Binding-site contacts:
Ligand atom C20 contacts residue ASP29 of chain 1.A at 3.1 Å.
Ligand atom C8 contacts residue ILE50 of chain 1.A at 3.2 Å (hydrophobic).
Ligand atom O1 contacts residue ASP25 of chain 1.A at 3.2 Å (salt-bridge).
Ligand atom N2 contacts residue GLY48 of chain 1.A at 2.9 Å (h-bond).
Ligand atom N4 contacts residue GLY48 of chain 1.A at 3.2 Å (h-bond).
Ligand atom C2 contacts residue ASP25 of chain 2.A at 2.9 Å.
Ligand atom C7 contacts residue VAL82 of chain 2.A at 3.8 Å (hydrophobic).
Ligand atom O2 contacts residue ILE50 of chain 2.A at 3.8 Å.
Ligand atom O4 contacts residue GLY27 of chain 1.A at 3.9 Å.
Ligand atom C11 contacts residue 3TL1 of chain 2.B at 3.7 Å.
Ligand atom O8 contacts residue ASP29 of chain 1.A at 2.5 Å (salt-bridge).
Ligand atom C1 contacts residue 3TL1 of chain 2.B at 2.6 Å.
Ligand atom C5 contacts residue VAL82 of chain 2.A at 3.7 Å (hydrophobic).
Ligand atom C20 contacts residue ARG8 of chain 2.A at 3.6 Å.
Ligand atom C18 contacts residue GLY48 of chain 1.A at 3.2 Å.
Ligand atom C31 contacts residue ASP29 of chain 1.A at 3.7 Å.
Ligand atom C7 contacts residue PRO81 of chain 2.A at 3.5 Å (hydrophobic).
Ligand atom O1 contacts residue ASP25 of chain 2.A at 2.4 Å (salt-bridge).
Ligand atom C6 contacts residue VAL82 of chain 2.A at 3.4 Å (hydrophobic).
Ligand atom O1 contacts residue GLY27 of chain 1.A at 3.2 Å.
Ligand atom C2 contacts residue 3TL1 of chain 2.B at 1.5 Å.
Ligand atom C9 contacts residue ILE84 of chain 2.A at 3.9 Å (hydrophobic).
Ligand atom C19 contacts residue GLY48 of chain 1.A at 3.5 Å.
Ligand atom C13 contacts residue MET46 of chain 1.A at 3.4 Å (hydrophobic).
Ligand atom O1 contacts residue 3TL1 of chain 2.B at 2.3 Å.
Ligand atom C8 contacts residue GLY49 of chain 1.A at 3.3 Å.
Ligand atom CG1 contacts residue ILE84 of chain 1.A at 3.8 Å (hydrophobic).
Ligand atom CG1 contacts residue ALA28 of chain 1.A at 3.8 Å (hydrophobic).
Ligand atom C9 contacts residue ILE50 of chain 1.A at 3.6 Å (hydrophobic).
Ligand atom C3 contacts residue ILE84 of chain 2.A at 3.9 Å (hydrophobic).
Ligand atom O2 contacts residue GLY49 of chain 1.A at 3.6 Å.
Ligand atom O4 contacts residue ALA28 of chain 1.A at 3.8 Å.
Ligand atom C3 contacts residue GLY27 of chain 1.A at 3.9 Å.
Ligand atom C1 contacts residue ASP25 of chain 2.A at 3.9 Å.
Ligand atom N1 contacts residue GLY27 of chain 1.A at 3.2 Å (h-bond).
Ligand atom C3 contacts residue 3TL1 of chain 2.B at 3.9 Å.
Ligand atom N1 contacts residue 3TL1 of chain 2.B at 3.0 Å.
Ligand atom O4 contacts residue ASP29 of chain 1.A at 3.2 Å (salt-bridge).
Ligand atom C7 contacts residue GLY49 of chain 1.A at 3.7 Å.
Ligand atom C3 contacts residue ASP25 of chain 2.A at 3.6 Å.

The small molecule below binds the protein below.
Small molecule (SMILES): CC(C)[C@H](NC(=O)[C@H](C)NC(=O)OCc1ccccc1)C(=O)N[C@@H](Cc1ccccc1)[C@@H](O)[C@H](O)[C@H](Cc1ccccc1)NC(=O)[C@@H](NC(=O)[C@H](C)NC(=O)OCc1ccccc1)C(C)C

Sequence of chain 1.A:
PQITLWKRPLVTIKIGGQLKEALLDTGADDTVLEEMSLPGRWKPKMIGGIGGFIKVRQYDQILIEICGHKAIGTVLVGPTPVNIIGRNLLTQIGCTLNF

Sequence of chain 2.A:
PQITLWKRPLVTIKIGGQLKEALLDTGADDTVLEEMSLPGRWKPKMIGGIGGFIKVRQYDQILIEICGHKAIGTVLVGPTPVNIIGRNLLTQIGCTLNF